Sequence of chain 1.A:
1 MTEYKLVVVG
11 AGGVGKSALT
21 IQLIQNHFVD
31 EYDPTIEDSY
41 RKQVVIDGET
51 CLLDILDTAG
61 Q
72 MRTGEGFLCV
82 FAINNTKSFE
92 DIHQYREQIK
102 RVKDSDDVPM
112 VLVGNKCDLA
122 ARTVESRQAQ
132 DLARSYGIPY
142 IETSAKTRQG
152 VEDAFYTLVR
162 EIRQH

Binding-site contacts:
Ligand atom O3 contacts residue GLN99 of chain 1.A at 4.0 Å.
Ligand atom C4 contacts residue ALA59 of chain 1.A at 3.9 Å (hydrophobic).
Ligand atom O1 contacts residue THR58 of chain 1.A at 4.2 Å.
Ligand atom C5 contacts residue GLU37 of chain 1.A at 3.3 Å.
Ligand atom C3 contacts residue TYR96 of chain 1.A at 4.5 Å (hydrophobic).
Ligand atom C5 contacts residue THR58 of chain 1.A at 4.5 Å.
Ligand atom C4 contacts residue TYR96 of chain 1.A at 3.3 Å (hydrophobic).
Ligand atom O2 contacts residue GLN99 of chain 1.A at 3.8 Å.
Ligand atom C1 contacts residue ALA59 of chain 1.A at 3.5 Å (hydrophobic).
Ligand atom O1 contacts residue GLU37 of chain 1.A at 4.2 Å.
Ligand atom C4 contacts residue GLN99 of chain 1.A at 3.6 Å.
Ligand atom O2 contacts residue TYR96 of chain 1.A at 4.2 Å.
Ligand atom O2 contacts residue ALA59 of chain 1.A at 4.2 Å.
Ligand atom C3 contacts residue ALA59 of chain 1.A at 3.4 Å (hydrophobic).
Ligand atom C2 contacts residue ALA59 of chain 1.A at 2.8 Å (hydrophobic).
Ligand atom C1 contacts residue THR58 of chain 1.A at 3.9 Å.
Ligand atom O2 contacts residue MET72 of chain 1.A at 3.9 Å.
Ligand atom C6 contacts residue GLU37 of chain 1.A at 3.9 Å.
Ligand atom C6 contacts residue ALA59 of chain 1.A at 3.9 Å (hydrophobic).
Ligand atom O1 contacts residue MET72 of chain 1.A at 4.1 Å.

A protein and the small-molecule ligand that binds it are described below.
Small molecule (SMILES): O[C@H]1CO[C@H]2OCCC21